Sequence of chain 1.A:
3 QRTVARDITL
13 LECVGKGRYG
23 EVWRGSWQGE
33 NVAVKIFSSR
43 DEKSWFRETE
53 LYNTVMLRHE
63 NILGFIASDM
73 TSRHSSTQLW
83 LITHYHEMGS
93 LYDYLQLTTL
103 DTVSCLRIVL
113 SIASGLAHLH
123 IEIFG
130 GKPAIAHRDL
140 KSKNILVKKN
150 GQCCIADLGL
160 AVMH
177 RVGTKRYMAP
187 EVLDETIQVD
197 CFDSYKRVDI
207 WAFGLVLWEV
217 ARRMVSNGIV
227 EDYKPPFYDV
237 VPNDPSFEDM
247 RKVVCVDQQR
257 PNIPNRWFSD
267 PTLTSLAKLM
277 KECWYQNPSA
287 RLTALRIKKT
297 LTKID

The small molecule below binds the protein below.
Small molecule (SMILES): O=S1(=O)CC(O)C1

Binding-site contacts:
Ligand atom C7 contacts residue SER106 of chain 1.A at 2.7 Å.
Ligand atom O1 contacts residue ASP103 of chain 1.A at 3.7 Å.
Ligand atom C2 contacts residue SER106 of chain 1.A at 4.2 Å.
Ligand atom O6 contacts residue TYR96 of chain 1.A at 2.7 Å (h-bond).
Ligand atom O6 contacts residue THR101 of chain 1.A at 4.2 Å.
Ligand atom O5 contacts residue SER106 of chain 1.A at 2.9 Å (h-bond).
Ligand atom O1 contacts residue THR100 of chain 1.A at 4.3 Å.
Ligand atom C2 contacts residue LEU102 of chain 1.A at 4.3 Å (hydrophobic).
Ligand atom O6 contacts residue SER106 of chain 1.A at 4.0 Å.
Ligand atom O6 contacts residue LEU102 of chain 1.A at 3.7 Å.
Ligand atom O1 contacts residue LEU102 of chain 1.A at 3.6 Å.
Ligand atom C7 contacts residue THR101 of chain 1.A at 4.0 Å.
Ligand atom S4 contacts residue SER106 of chain 1.A at 3.2 Å (h-bond).
Ligand atom C3 contacts residue THR100 of chain 1.A at 4.4 Å.
Ligand atom C3 contacts residue THR101 of chain 1.A at 4.1 Å.
Ligand atom C2 contacts residue THR101 of chain 1.A at 3.7 Å.
Ligand atom S4 contacts residue TYR96 of chain 1.A at 3.9 Å.
Ligand atom C2 contacts residue ASP103 of chain 1.A at 4.0 Å.
Ligand atom C7 contacts residue ASP103 of chain 1.A at 3.5 Å.
Ligand atom C7 contacts residue LEU102 of chain 1.A at 3.8 Å (hydrophobic).
Ligand atom O1 contacts residue THR101 of chain 1.A at 2.6 Å (h-bond).